A small-molecule ligand and the protein it binds are described below.
Small molecule (SMILES): CC(=O)N[C@@H]1[C@@H](O)[C@H](O)[C@@H](CO)O[C@H]1O

Sequence of chain 1.B:
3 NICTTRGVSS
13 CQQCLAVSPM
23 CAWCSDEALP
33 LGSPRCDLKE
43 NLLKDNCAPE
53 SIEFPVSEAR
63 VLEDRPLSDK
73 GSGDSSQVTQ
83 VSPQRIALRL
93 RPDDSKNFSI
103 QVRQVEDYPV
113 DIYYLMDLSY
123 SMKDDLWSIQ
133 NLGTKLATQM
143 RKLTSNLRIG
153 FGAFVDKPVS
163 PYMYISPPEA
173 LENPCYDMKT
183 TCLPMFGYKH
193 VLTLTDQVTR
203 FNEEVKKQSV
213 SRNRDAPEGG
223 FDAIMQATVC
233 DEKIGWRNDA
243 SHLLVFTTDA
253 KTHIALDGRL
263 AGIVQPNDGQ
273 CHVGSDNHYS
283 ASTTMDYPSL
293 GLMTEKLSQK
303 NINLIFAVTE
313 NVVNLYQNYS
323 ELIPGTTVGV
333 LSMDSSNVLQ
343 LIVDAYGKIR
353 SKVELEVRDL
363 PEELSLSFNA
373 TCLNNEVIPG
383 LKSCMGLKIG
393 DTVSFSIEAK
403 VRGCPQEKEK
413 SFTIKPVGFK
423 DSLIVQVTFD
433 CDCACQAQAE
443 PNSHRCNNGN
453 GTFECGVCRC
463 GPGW

Binding-site contacts:
Ligand atom N2 contacts residue LYS98 of chain 1.B at 4.0 Å.
Ligand atom C1 contacts residue ASN99 of chain 1.B at 1.4 Å.
Ligand atom C7 contacts residue PHE100 of chain 1.B at 4.2 Å (hydrophobic).
Ligand atom C8 contacts residue ASN99 of chain 1.B at 3.2 Å.
Ligand atom C2 contacts residue ASN99 of chain 1.B at 2.2 Å.
Ligand atom C7 contacts residue LYS98 of chain 1.B at 4.4 Å.
Ligand atom N2 contacts residue ASN99 of chain 1.B at 2.8 Å (h-bond).
Ligand atom O7 contacts residue SER101 of chain 1.B at 4.2 Å.
Ligand atom C5 contacts residue ASN99 of chain 1.B at 3.6 Å.
Ligand atom C8 contacts residue LYS98 of chain 1.B at 3.6 Å.
Ligand atom C4 contacts residue ASN99 of chain 1.B at 4.1 Å.
Ligand atom C3 contacts residue ASN99 of chain 1.B at 3.6 Å.
Ligand atom O5 contacts residue ASN99 of chain 1.B at 2.4 Å (h-bond).
Ligand atom C7 contacts residue ASN99 of chain 1.B at 3.5 Å.
Ligand atom C8 contacts residue ALA61 of chain 1.B at 4.3 Å (hydrophobic).
Ligand atom O7 contacts residue PHE100 of chain 1.B at 3.9 Å.
Ligand atom O7 contacts residue ASN99 of chain 1.B at 3.8 Å.
Ligand atom C8 contacts residue PHE100 of chain 1.B at 4.3 Å (hydrophobic).